This small molecule binds to this protein.
Small molecule (SMILES): CC(=O)N[C@@H]1[C@@H](O)[C@H](O)[C@@H](CO)O[C@H]1O

Sequence of chain 27.A:
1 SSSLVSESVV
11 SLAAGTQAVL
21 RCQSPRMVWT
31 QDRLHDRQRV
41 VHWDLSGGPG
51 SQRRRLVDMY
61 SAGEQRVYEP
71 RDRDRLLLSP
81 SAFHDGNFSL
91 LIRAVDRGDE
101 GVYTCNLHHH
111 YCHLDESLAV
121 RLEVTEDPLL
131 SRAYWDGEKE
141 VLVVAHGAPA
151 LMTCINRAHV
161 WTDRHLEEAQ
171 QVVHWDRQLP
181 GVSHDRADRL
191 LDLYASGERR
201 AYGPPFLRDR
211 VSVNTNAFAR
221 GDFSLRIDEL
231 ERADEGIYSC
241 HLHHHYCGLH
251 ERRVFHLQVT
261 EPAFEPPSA

Binding-site contacts:
Ligand atom C1 contacts residue SER89 of chain 27.A at 4.5 Å.
Ligand atom C2 contacts residue ASN87 of chain 27.A at 2.4 Å.
Ligand atom C5 contacts residue ASN87 of chain 27.A at 3.7 Å.
Ligand atom O4 contacts residue LEU151 of chain 27.A at 4.1 Å.
Ligand atom C6 contacts residue LEU151 of chain 27.A at 3.8 Å (hydrophobic).
Ligand atom C3 contacts residue ASN87 of chain 27.A at 3.8 Å.
Ligand atom C8 contacts residue ASN87 of chain 27.A at 4.3 Å.
Ligand atom O5 contacts residue ASN87 of chain 27.A at 2.4 Å (h-bond).
Ligand atom C6 contacts residue LEU91 of chain 27.A at 3.7 Å (hydrophobic).
Ligand atom C7 contacts residue ASN87 of chain 27.A at 3.1 Å.
Ligand atom C4 contacts residue ASN87 of chain 27.A at 4.2 Å.
Ligand atom O7 contacts residue ASP85 of chain 27.A at 3.4 Å (salt-bridge).
Ligand atom C7 contacts residue ASP85 of chain 27.A at 4.4 Å.
Ligand atom O6 contacts residue LEU91 of chain 27.A at 4.1 Å.
Ligand atom C1 contacts residue ASN87 of chain 27.A at 1.4 Å.
Ligand atom N2 contacts residue ASN87 of chain 27.A at 2.8 Å (h-bond).
Ligand atom O7 contacts residue ASN87 of chain 27.A at 3.0 Å (h-bond).
Ligand atom C5 contacts residue LEU151 of chain 27.A at 4.1 Å (hydrophobic).